Binding-site contacts:
Ligand atom C4' contacts residue GLU216 of chain 1.A at 3.5 Å.
Ligand atom O3' contacts residue GLU216 of chain 1.A at 2.4 Å (salt-bridge).
Ligand atom N1 contacts residue PHE115 of chain 1.A at 3.2 Å.
Ligand atom N3 contacts residue MET104 of chain 1.A at 3.7 Å.
Ligand atom C8 contacts residue TRP77 of chain 1.A at 3.2 Å (hydrophobic).
Ligand atom N1 contacts residue PHE156 of chain 1.A at 3.0 Å.
Ligand atom N7 contacts residue GLU72 of chain 1.A at 3.4 Å (salt-bridge).
Ligand atom N6 contacts residue GLN116 of chain 1.A at 3.8 Å.
Ligand atom N1 contacts residue GLN116 of chain 1.A at 3.1 Å (h-bond).
Ligand atom N9 contacts residue TRP77 of chain 1.A at 3.7 Å.
Ligand atom N3 contacts residue PHE115 of chain 1.A at 3.2 Å.
Ligand atom C2 contacts residue PHE115 of chain 1.A at 3.0 Å (hydrophobic).
Ligand atom C5' contacts residue ARG213 of chain 1.A at 3.7 Å.
Ligand atom N7 contacts residue ARG123 of chain 1.A at 3.4 Å (salt-bridge).
Ligand atom C3' contacts residue TYR105 of chain 1.A at 3.4 Å (hydrophobic).
Ligand atom C4 contacts residue PHE115 of chain 1.A at 3.5 Å (hydrophobic).
Ligand atom C2 contacts residue PHE156 of chain 1.A at 3.5 Å (hydrophobic).
Ligand atom O4' contacts residue TRP77 of chain 1.A at 3.7 Å.
Ligand atom C6 contacts residue PHE156 of chain 1.A at 3.3 Å (hydrophobic).
Ligand atom N6 contacts residue ASP152 of chain 1.A at 2.5 Å (salt-bridge).
Ligand atom N7 contacts residue TRP77 of chain 1.A at 3.6 Å.
Ligand atom O5' contacts residue ARG147 of chain 1.A at 2.9 Å (salt-bridge).
Ligand atom CL contacts residue LEU160 of chain 1.A at 3.7 Å.
Ligand atom C6 contacts residue PHE115 of chain 1.A at 3.6 Å (hydrophobic).
Ligand atom CL contacts residue GLN116 of chain 1.A at 3.7 Å.
Ligand atom C2 contacts residue GLN116 of chain 1.A at 3.8 Å.
Ligand atom N7 contacts residue ARG147 of chain 1.A at 3.8 Å.
Ligand atom C8 contacts residue ARG147 of chain 1.A at 3.3 Å.
Ligand atom C2' contacts residue TYR105 of chain 1.A at 3.2 Å (hydrophobic).
Ligand atom O3' contacts residue TYR105 of chain 1.A at 2.6 Å (h-bond).
Ligand atom C5 contacts residue PHE115 of chain 1.A at 3.7 Å (hydrophobic).
Ligand atom C5 contacts residue PHE156 of chain 1.A at 3.6 Å (hydrophobic).
Ligand atom C6 contacts residue ASP152 of chain 1.A at 3.8 Å.
Ligand atom C3' contacts residue GLU216 of chain 1.A at 3.1 Å.
Ligand atom N6 contacts residue PHE156 of chain 1.A at 3.4 Å.
Ligand atom C5' contacts residue GLU72 of chain 1.A at 3.6 Å.
Ligand atom CL contacts residue PHE115 of chain 1.A at 3.7 Å.
Ligand atom C8 contacts residue GLU72 of chain 1.A at 3.4 Å.
Ligand atom CL contacts residue MET104 of chain 1.A at 3.0 Å.
Ligand atom O5' contacts residue GLU72 of chain 1.A at 2.4 Å (salt-bridge).

Sequence of chain 1.A:
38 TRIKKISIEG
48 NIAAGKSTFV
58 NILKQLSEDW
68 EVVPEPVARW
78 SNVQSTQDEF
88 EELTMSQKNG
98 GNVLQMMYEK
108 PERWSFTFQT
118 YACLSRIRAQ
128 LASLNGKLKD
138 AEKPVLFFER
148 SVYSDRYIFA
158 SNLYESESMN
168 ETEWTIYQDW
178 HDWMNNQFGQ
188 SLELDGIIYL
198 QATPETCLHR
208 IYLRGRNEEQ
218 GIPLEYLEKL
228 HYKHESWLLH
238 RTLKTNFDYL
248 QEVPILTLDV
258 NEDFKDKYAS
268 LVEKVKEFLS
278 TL

This small molecule binds to this protein.
Small molecule (SMILES): Nc1nc(Cl)nc2c1ncn2[C@H]1C[C@H](O)[C@@H](CO)O1